Sequence of chain 1.A:
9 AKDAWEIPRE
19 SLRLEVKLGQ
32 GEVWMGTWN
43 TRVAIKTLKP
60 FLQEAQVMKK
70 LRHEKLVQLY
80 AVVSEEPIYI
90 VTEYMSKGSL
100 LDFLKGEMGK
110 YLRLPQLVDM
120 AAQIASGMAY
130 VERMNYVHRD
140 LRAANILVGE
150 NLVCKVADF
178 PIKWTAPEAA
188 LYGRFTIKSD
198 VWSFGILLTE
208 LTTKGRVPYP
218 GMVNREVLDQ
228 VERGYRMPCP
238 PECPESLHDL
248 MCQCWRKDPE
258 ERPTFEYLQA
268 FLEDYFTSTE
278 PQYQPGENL

Binding-site contacts:
Ligand atom C19 contacts residue VAL34 of chain 1.A at 3.9 Å (hydrophobic).
Ligand atom C30 contacts residue ALA156 of chain 1.A at 4.2 Å (hydrophobic).
Ligand atom N1 contacts residue GLU92 of chain 1.A at 3.1 Å (salt-bridge).
Ligand atom C7 contacts residue VAL34 of chain 1.A at 4.1 Å (hydrophobic).
Ligand atom N3 contacts residue LEU26 of chain 1.A at 3.8 Å.
Ligand atom C20 contacts residue GLY97 of chain 1.A at 3.7 Å.
Ligand atom C26 contacts residue LYS48 of chain 1.A at 4.0 Å.
Ligand atom N15 contacts residue VAL34 of chain 1.A at 3.7 Å.
Ligand atom C6 contacts residue TYR93 of chain 1.A at 3.7 Å (hydrophobic).
Ligand atom C6 contacts residue LEU26 of chain 1.A at 4.0 Å (hydrophobic).
Ligand atom C19 contacts residue LEU26 of chain 1.A at 3.4 Å (hydrophobic).
Ligand atom N5 contacts residue MET94 of chain 1.A at 2.9 Å (h-bond).
Ligand atom N3 contacts residue MET94 of chain 1.A at 3.8 Å.
Ligand atom N11 contacts residue VAL34 of chain 1.A at 3.8 Å.
Ligand atom N1 contacts residue ALA46 of chain 1.A at 3.0 Å.
Ligand atom N1 contacts residue MET94 of chain 1.A at 3.9 Å.
Ligand atom N11 contacts residue LEU146 of chain 1.A at 4.0 Å.
Ligand atom C27 contacts residue LEU146 of chain 1.A at 3.7 Å (hydrophobic).
Ligand atom N5 contacts residue ALA46 of chain 1.A at 3.9 Å.
Ligand atom C2 contacts residue LEU146 of chain 1.A at 4.1 Å (hydrophobic).
Ligand atom C20 contacts residue SER98 of chain 1.A at 3.7 Å.
Ligand atom C20 contacts residue LEU146 of chain 1.A at 3.9 Å (hydrophobic).
Ligand atom C29 contacts residue LYS48 of chain 1.A at 3.9 Å.
Ligand atom C4 contacts residue LEU146 of chain 1.A at 3.9 Å (hydrophobic).
Ligand atom C4 contacts residue VAL34 of chain 1.A at 4.2 Å (hydrophobic).
Ligand atom N15 contacts residue LEU146 of chain 1.A at 4.2 Å.
Ligand atom C7 contacts residue LEU146 of chain 1.A at 3.9 Å (hydrophobic).
Ligand atom C28 contacts residue THR91 of chain 1.A at 4.0 Å.
Ligand atom N1 contacts residue LEU146 of chain 1.A at 4.1 Å.
Ligand atom N1 contacts residue THR91 of chain 1.A at 3.5 Å (h-bond).
Ligand atom C18 contacts residue LEU146 of chain 1.A at 4.0 Å (hydrophobic).
Ligand atom O33 contacts residue THR91 of chain 1.A at 4.0 Å.
Ligand atom C13 contacts residue VAL34 of chain 1.A at 3.9 Å (hydrophobic).
Ligand atom C2 contacts residue ALA46 of chain 1.A at 3.5 Å (hydrophobic).
Ligand atom C6 contacts residue MET94 of chain 1.A at 3.0 Å (hydrophobic).
Ligand atom N5 contacts residue TYR93 of chain 1.A at 3.7 Å.
Ligand atom C2 contacts residue GLU92 of chain 1.A at 4.2 Å.
Ligand atom C13 contacts residue LEU146 of chain 1.A at 3.9 Å (hydrophobic).
Ligand atom C2 contacts residue MET94 of chain 1.A at 3.8 Å (hydrophobic).
Ligand atom O33 contacts residue LYS48 of chain 1.A at 3.2 Å.

This protein binds this small molecule.
Small molecule (SMILES): CC(C)n1nc(-c2cccc(O)c2)c2c(N)ncnc21